Sequence of chain 25.B:
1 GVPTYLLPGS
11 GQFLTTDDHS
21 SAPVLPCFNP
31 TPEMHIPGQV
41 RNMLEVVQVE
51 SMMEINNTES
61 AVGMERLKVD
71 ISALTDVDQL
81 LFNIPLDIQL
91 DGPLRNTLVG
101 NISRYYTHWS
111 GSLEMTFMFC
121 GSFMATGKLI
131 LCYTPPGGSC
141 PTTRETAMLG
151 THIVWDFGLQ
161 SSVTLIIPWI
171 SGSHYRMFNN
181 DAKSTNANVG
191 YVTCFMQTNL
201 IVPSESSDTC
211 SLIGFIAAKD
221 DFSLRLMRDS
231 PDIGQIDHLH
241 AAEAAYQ

Sequence of chain 25.A:
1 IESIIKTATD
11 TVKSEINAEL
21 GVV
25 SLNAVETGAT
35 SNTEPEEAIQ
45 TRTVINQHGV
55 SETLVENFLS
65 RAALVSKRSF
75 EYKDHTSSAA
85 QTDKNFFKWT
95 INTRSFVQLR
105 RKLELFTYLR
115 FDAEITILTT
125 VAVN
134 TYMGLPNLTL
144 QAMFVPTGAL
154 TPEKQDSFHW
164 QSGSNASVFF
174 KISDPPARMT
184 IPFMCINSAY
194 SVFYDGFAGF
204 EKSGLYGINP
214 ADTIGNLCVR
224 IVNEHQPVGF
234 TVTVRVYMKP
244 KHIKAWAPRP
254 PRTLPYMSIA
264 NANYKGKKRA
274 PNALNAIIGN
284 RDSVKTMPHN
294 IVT

Binding-site contacts:
Ligand atom O10 contacts residue LYS270 of chain 25.A at 3.0 Å (salt-bridge).
Ligand atom O7 contacts residue ASN180 of chain 25.B at 3.2 Å (h-bond).
Ligand atom N5 contacts residue PRO231 of chain 25.B at 2.6 Å (h-bond).
Ligand atom C11 contacts residue GLY234 of chain 25.B at 3.7 Å.
Ligand atom C3 contacts residue ARG95 of chain 25.B at 3.8 Å.
Ligand atom C11 contacts residue PRO231 of chain 25.B at 3.5 Å (hydrophobic).
Ligand atom C10 contacts residue ASP232 of chain 25.B at 3.6 Å.
Ligand atom C11 contacts residue ILE233 of chain 25.B at 3.5 Å (hydrophobic).
Ligand atom N5 contacts residue ASN275 of chain 25.A at 3.5 Å (h-bond).
Ligand atom C8 contacts residue ASN180 of chain 25.B at 3.0 Å.
Ligand atom C10 contacts residue PRO231 of chain 25.B at 3.5 Å (hydrophobic).
Ligand atom C4 contacts residue ASP232 of chain 25.B at 3.5 Å.
Ligand atom O3 contacts residue GLY282 of chain 25.A at 3.3 Å.
Ligand atom O1B contacts residue ASP91 of chain 25.B at 3.8 Å.
Ligand atom O4 contacts residue PRO231 of chain 25.B at 3.8 Å.
Ligand atom C11 contacts residue ASP232 of chain 25.B at 3.4 Å.
Ligand atom C4 contacts residue ARG104 of chain 25.B at 3.7 Å.
Ligand atom O1B contacts residue ARG104 of chain 25.B at 2.4 Å (salt-bridge).
Ligand atom C4 contacts residue PRO231 of chain 25.B at 3.4 Å (hydrophobic).
Ligand atom C10 contacts residue ASN275 of chain 25.A at 3.2 Å.
Ligand atom O6 contacts residue ASP91 of chain 25.B at 3.2 Å.
Ligand atom O4 contacts residue ARG95 of chain 25.B at 3.3 Å (salt-bridge).
Ligand atom O4 contacts residue ASP91 of chain 25.B at 2.4 Å (salt-bridge).
Ligand atom O6 contacts residue PRO274 of chain 25.A at 3.8 Å.
Ligand atom O10 contacts residue ASN275 of chain 25.A at 2.7 Å (h-bond).
Ligand atom C5 contacts residue PRO231 of chain 25.B at 3.4 Å (hydrophobic).
Ligand atom C3 contacts residue PRO274 of chain 25.A at 3.7 Å (hydrophobic).
Ligand atom C4 contacts residue ASN275 of chain 25.A at 3.7 Å.
Ligand atom C4 contacts residue PRO274 of chain 25.A at 3.8 Å (hydrophobic).
Ligand atom C3 contacts residue ARG104 of chain 25.B at 3.8 Å.
Ligand atom C5 contacts residue ASN275 of chain 25.A at 3.5 Å.
Ligand atom O7 contacts residue PRO274 of chain 25.A at 3.5 Å.
Ligand atom C1 contacts residue ARG104 of chain 25.B at 3.4 Å.
Ligand atom O7 contacts residue LYS270 of chain 25.A at 3.4 Å (salt-bridge).
Ligand atom C4 contacts residue ASP91 of chain 25.B at 3.4 Å.
Ligand atom C10 contacts residue LYS270 of chain 25.A at 3.6 Å.
Ligand atom O4 contacts residue ASN275 of chain 25.A at 2.8 Å (h-bond).
Ligand atom C7 contacts residue ASN180 of chain 25.B at 3.5 Å.
Ligand atom O4 contacts residue ASP232 of chain 25.B at 2.9 Å (salt-bridge).
Ligand atom O3 contacts residue PRO274 of chain 25.A at 3.6 Å.

A small-molecule ligand and the protein it binds are described below.
Small molecule (SMILES): CC(=O)N[C@@H]1[C@@H](O)[C@H](O[C@@H]2O[C@H](CO[C@]3(C(=O)O)C[C@H](O)[C@@H](NC(C)=O)[C@H]([C@H](O)[C@H](O)CO)O3)[C@H](O)[C@H](O)[C@H]2O)[C@@H](CO)O[C@H]1O